Sequence of chain 3.C:
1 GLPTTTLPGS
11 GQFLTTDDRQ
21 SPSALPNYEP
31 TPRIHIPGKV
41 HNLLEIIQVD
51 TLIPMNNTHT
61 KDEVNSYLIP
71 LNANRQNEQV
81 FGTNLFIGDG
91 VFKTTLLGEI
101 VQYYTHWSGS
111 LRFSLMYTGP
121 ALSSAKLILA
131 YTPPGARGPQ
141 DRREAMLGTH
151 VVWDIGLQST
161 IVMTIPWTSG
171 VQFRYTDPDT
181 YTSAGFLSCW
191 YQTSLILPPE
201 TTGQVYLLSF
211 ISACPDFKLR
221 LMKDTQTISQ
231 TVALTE

Binding-site contacts:
Ligand atom C1B contacts residue ILE104 of chain 3.A at 4.0 Å (hydrophobic).
Ligand atom C3B contacts residue TYR152 of chain 3.A at 3.7 Å (hydrophobic).
Ligand atom N3A contacts residue PHE186 of chain 3.A at 4.0 Å.
Ligand atom O1B contacts residue ILE104 of chain 3.A at 3.9 Å.
Ligand atom C2B contacts residue VAL188 of chain 3.A at 3.5 Å (hydrophobic).
Ligand atom C3C contacts residue TYR128 of chain 3.A at 3.4 Å (hydrophobic).
Ligand atom C1B contacts residue TYR128 of chain 3.A at 3.6 Å (hydrophobic).
Ligand atom C1C contacts residue TYR128 of chain 3.A at 3.7 Å (hydrophobic).
Ligand atom C6B contacts residue TYR128 of chain 3.A at 3.3 Å (hydrophobic).
Ligand atom C2C contacts residue TYR197 of chain 3.A at 3.7 Å (hydrophobic).
Ligand atom C1B contacts residue VAL188 of chain 3.A at 3.8 Å (hydrophobic).
Ligand atom C6B contacts residue ILE104 of chain 3.A at 3.6 Å (hydrophobic).
Ligand atom C4C contacts residue VAL191 of chain 3.A at 3.0 Å (hydrophobic).
Ligand atom C5B contacts residue MET224 of chain 3.A at 3.8 Å (hydrophobic).
Ligand atom O1B contacts residue TYR128 of chain 3.A at 3.4 Å (h-bond).
Ligand atom C4A contacts residue PRO174 of chain 3.A at 3.1 Å (hydrophobic).
Ligand atom O1 contacts residue MET221 of chain 3.A at 3.9 Å.
Ligand atom C1C contacts residue LEU106 of chain 3.A at 3.8 Å (hydrophobic).
Ligand atom N3A contacts residue PRO174 of chain 3.A at 3.7 Å.
Ligand atom C4 contacts residue TYR197 of chain 3.A at 3.8 Å (hydrophobic).
Ligand atom C5C contacts residue VAL191 of chain 3.A at 3.8 Å (hydrophobic).
Ligand atom C5A contacts residue ALA150 of chain 3.A at 3.6 Å (hydrophobic).
Ligand atom C4B contacts residue TYR152 of chain 3.A at 3.8 Å (hydrophobic).
Ligand atom C2A contacts residue TYR152 of chain 3.A at 3.6 Å (hydrophobic).
Ligand atom C4B contacts residue PHE186 of chain 3.A at 3.6 Å (hydrophobic).
Ligand atom N3A contacts residue ALA24 of chain 3.C at 3.8 Å.
Ligand atom C3B contacts residue VAL188 of chain 3.A at 3.8 Å (hydrophobic).
Ligand atom C4C contacts residue VAL188 of chain 3.A at 3.7 Å (hydrophobic).
Ligand atom N2 contacts residue LEU106 of chain 3.A at 3.8 Å.
Ligand atom C4 contacts residue LEU106 of chain 3.A at 3.9 Å (hydrophobic).
Ligand atom O1A contacts residue PHE186 of chain 3.A at 3.0 Å.
Ligand atom C5B contacts residue PHE186 of chain 3.A at 3.9 Å (hydrophobic).
Ligand atom N3A contacts residue TYR152 of chain 3.A at 3.5 Å.
Ligand atom C5A contacts residue VAL176 of chain 3.A at 3.6 Å (hydrophobic).
Ligand atom C5B contacts residue TYR128 of chain 3.A at 4.0 Å (hydrophobic).
Ligand atom C5A contacts residue PHE186 of chain 3.A at 3.5 Å (hydrophobic).
Ligand atom O1 contacts residue LEU106 of chain 3.A at 3.8 Å.
Ligand atom C2A contacts residue PHE186 of chain 3.A at 3.3 Å (hydrophobic).
Ligand atom C5 contacts residue LEU106 of chain 3.A at 3.8 Å (hydrophobic).
Ligand atom C2C contacts residue MET221 of chain 3.A at 4.0 Å (hydrophobic).

Sequence of chain 3.A:
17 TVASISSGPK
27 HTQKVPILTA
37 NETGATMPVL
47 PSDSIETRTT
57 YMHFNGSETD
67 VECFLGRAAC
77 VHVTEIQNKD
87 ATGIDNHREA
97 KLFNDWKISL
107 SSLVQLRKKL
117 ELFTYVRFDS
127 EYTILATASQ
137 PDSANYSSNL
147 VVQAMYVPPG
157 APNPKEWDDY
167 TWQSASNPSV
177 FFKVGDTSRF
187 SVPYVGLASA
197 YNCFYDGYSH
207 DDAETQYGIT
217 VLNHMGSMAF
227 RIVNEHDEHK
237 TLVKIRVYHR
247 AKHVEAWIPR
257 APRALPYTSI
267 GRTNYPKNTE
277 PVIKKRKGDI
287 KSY

The protein below binds the small molecule below.
Small molecule (SMILES): Cc1cc(CCCCCOc2ccc(C3=NCCO3)cc2)on1